A small-molecule ligand and the protein it binds are described below.
Small molecule (SMILES): CC(=O)N[C@H]1[C@H](O[C@H]2[C@H](O)[C@@H](NC(C)=O)CO[C@@H]2CO[C@@H]2O[C@@H](C)[C@@H](O)[C@@H](O)[C@@H]2O)O[C@H](CO)[C@@H](O[C@@H]2O[C@H](CO)[C@@H](O)[C@H](O)[C@@H]2O)[C@@H]1O

Sequence of chain 1.D:
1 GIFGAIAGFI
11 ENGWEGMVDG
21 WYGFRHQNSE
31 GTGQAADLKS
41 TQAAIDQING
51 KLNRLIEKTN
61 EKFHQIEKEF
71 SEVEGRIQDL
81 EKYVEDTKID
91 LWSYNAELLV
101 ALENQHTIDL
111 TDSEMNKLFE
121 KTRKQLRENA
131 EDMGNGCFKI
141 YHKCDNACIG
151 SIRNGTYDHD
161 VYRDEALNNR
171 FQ

Sequence of chain 1.C:
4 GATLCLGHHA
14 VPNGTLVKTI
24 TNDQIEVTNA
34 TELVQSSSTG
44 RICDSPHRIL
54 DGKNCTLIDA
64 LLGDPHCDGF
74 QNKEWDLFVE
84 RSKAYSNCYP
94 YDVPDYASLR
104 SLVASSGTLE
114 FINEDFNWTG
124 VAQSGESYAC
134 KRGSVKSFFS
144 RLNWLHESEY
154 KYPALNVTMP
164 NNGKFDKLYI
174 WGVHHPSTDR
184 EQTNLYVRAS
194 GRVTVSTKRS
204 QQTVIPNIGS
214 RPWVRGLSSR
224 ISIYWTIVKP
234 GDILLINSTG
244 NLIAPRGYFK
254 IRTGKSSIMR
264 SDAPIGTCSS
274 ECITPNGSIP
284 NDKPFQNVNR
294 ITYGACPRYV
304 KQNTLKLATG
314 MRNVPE

Binding-site contacts:
Ligand atom N2 contacts residue ASN32 of chain 1.C at 2.9 Å (h-bond).
Ligand atom C4 contacts residue ASN32 of chain 1.C at 4.2 Å.
Ligand atom C7 contacts residue ASN32 of chain 1.C at 3.6 Å.
Ligand atom C6 contacts residue LEU52 of chain 1.D at 4.2 Å (hydrophobic).
Ligand atom O3 contacts residue ILE45 of chain 1.D at 4.3 Å.
Ligand atom C1 contacts residue ASN49 of chain 1.D at 4.4 Å.
Ligand atom C2 contacts residue THR312 of chain 1.C at 4.4 Å.
Ligand atom C4 contacts residue ASN49 of chain 1.D at 4.5 Å.
Ligand atom C2 contacts residue ASN32 of chain 1.C at 2.5 Å.
Ligand atom O6 contacts residue ASN32 of chain 1.C at 4.4 Å.
Ligand atom C6 contacts residue ASN49 of chain 1.D at 3.9 Å.
Ligand atom O2 contacts residue THR312 of chain 1.C at 3.9 Å.
Ligand atom O5 contacts residue THR312 of chain 1.C at 3.3 Å (h-bond).
Ligand atom N2 contacts residue NAG1 of chain 1.N at 4.5 Å.
Ligand atom O6 contacts residue LEU52 of chain 1.D at 3.9 Å.
Ligand atom O2 contacts residue ASN49 of chain 1.D at 3.8 Å.
Ligand atom C8 contacts residue THR34 of chain 1.C at 3.5 Å.
Ligand atom C3 contacts residue ASN32 of chain 1.C at 3.8 Å.
Ligand atom O5 contacts residue ASN32 of chain 1.C at 2.3 Å (h-bond).
Ligand atom O5 contacts residue ASN49 of chain 1.D at 3.4 Å (h-bond).
Ligand atom C5 contacts residue THR312 of chain 1.C at 4.4 Å.
Ligand atom C5 contacts residue ASN49 of chain 1.D at 3.3 Å.
Ligand atom O7 contacts residue ASN32 of chain 1.C at 4.0 Å.
Ligand atom C1 contacts residue ASN32 of chain 1.C at 1.4 Å.
Ligand atom C3 contacts residue ILE45 of chain 1.D at 4.4 Å (hydrophobic).
Ligand atom O3 contacts residue TRP21 of chain 1.D at 4.2 Å.
Ligand atom C8 contacts residue NAG1 of chain 1.N at 3.7 Å.
Ligand atom C5 contacts residue ASN32 of chain 1.C at 3.6 Å.
Ligand atom C1 contacts residue THR312 of chain 1.C at 3.7 Å.
Ligand atom O5 contacts residue LEU52 of chain 1.D at 4.3 Å.
Ligand atom O2 contacts residue ILE48 of chain 1.D at 3.9 Å.
Ligand atom C2 contacts residue ASN49 of chain 1.D at 4.5 Å.
Ligand atom C6 contacts residue THR312 of chain 1.C at 4.4 Å.
Ligand atom O6 contacts residue THR312 of chain 1.C at 3.9 Å.